The protein below binds the small molecule below.
Small molecule (SMILES): CC[C@H](C)[C@H](NC(=O)[C@H](CC(C)C)NC(=O)[C@H](CCC(N)=O)NC(=O)[C@H](Cc1ccc(O)cc1)NC(=O)[C@@H](NC(=O)[C@@H](N)CC(=O)O)[C@@H](C)CC)C(=O)N[C@H](C=O)CCSC

Binding-site contacts:
Ligand atom CD1 contacts residue ALA136 of chain 5.A at 3.6 Å (hydrophobic).
Ligand atom O contacts residue ASN106 of chain 5.A at 3.6 Å.
Ligand atom CE contacts residue GLU50 of chain 5.A at 3.2 Å.
Ligand atom CG contacts residue ILE103 of chain 5.A at 3.4 Å (hydrophobic).
Ligand atom CD1 contacts residue ARG132 of chain 5.A at 3.9 Å.
Ligand atom NE2 contacts residue LYS104 of chain 5.A at 3.0 Å (salt-bridge).
Ligand atom CD1 contacts residue ARG132 of chain 5.A at 3.3 Å.
Ligand atom CD2 contacts residue LEU139 of chain 5.A at 3.7 Å (hydrophobic).
Ligand atom CB contacts residue ARG132 of chain 5.A at 4.0 Å.
Ligand atom CG1 contacts residue ARG132 of chain 5.A at 3.8 Å.
Ligand atom O contacts residue ARG132 of chain 5.A at 3.7 Å.
Ligand atom CE contacts residue TYR53 of chain 5.A at 3.8 Å (hydrophobic).
Ligand atom CD2 contacts residue MET135 of chain 5.A at 4.0 Å (hydrophobic).
Ligand atom O contacts residue LYS104 of chain 5.A at 4.1 Å.
Ligand atom O contacts residue ARG132 of chain 5.A at 3.8 Å.
Ligand atom CD1 contacts residue LYS133 of chain 5.A at 3.6 Å.
Ligand atom CB contacts residue ILE103 of chain 5.A at 3.8 Å (hydrophobic).
Ligand atom C contacts residue SER153 of chain 5.A at 3.9 Å.
Ligand atom CD1 contacts residue MET135 of chain 5.A at 4.1 Å (hydrophobic).
Ligand atom CG contacts residue ARG132 of chain 5.A at 3.2 Å.
Ligand atom CE1 contacts residue LEU111 of chain 5.A at 3.9 Å (hydrophobic).
Ligand atom O contacts residue ARG151 of chain 5.A at 3.6 Å.
Ligand atom CB contacts residue ARG151 of chain 5.A at 3.5 Å.
Ligand atom CA contacts residue ASN106 of chain 5.A at 4.0 Å.
Ligand atom SD contacts residue ARG132 of chain 5.A at 3.8 Å.
Ligand atom O contacts residue SER153 of chain 5.A at 3.1 Å (h-bond).
Ligand atom CD1 contacts residue ILE103 of chain 5.A at 3.7 Å (hydrophobic).
Ligand atom CG2 contacts residue ARG151 of chain 5.A at 3.4 Å.
Ligand atom CD2 contacts residue ILE103 of chain 5.A at 3.5 Å (hydrophobic).
Ligand atom SD contacts residue MET135 of chain 5.A at 3.5 Å.
Ligand atom CD1 contacts residue LEU111 of chain 5.A at 3.5 Å (hydrophobic).
Ligand atom CE contacts residue PRO152 of chain 5.A at 3.6 Å (hydrophobic).
Ligand atom CB contacts residue LYS104 of chain 5.A at 3.9 Å.
Ligand atom CD1 contacts residue ALA136 of chain 5.A at 3.9 Å (hydrophobic).
Ligand atom C contacts residue ARG132 of chain 5.A at 4.0 Å.
Ligand atom O contacts residue ASN106 of chain 5.A at 3.9 Å.
Ligand atom CE contacts residue LEU46 of chain 5.A at 4.0 Å (hydrophobic).
Ligand atom CE2 contacts residue ILE103 of chain 5.A at 3.9 Å (hydrophobic).
Ligand atom SD contacts residue TYR53 of chain 5.A at 4.0 Å.
Ligand atom CD1 contacts residue ARG132 of chain 5.A at 3.4 Å.

Sequence of chain 5.A:
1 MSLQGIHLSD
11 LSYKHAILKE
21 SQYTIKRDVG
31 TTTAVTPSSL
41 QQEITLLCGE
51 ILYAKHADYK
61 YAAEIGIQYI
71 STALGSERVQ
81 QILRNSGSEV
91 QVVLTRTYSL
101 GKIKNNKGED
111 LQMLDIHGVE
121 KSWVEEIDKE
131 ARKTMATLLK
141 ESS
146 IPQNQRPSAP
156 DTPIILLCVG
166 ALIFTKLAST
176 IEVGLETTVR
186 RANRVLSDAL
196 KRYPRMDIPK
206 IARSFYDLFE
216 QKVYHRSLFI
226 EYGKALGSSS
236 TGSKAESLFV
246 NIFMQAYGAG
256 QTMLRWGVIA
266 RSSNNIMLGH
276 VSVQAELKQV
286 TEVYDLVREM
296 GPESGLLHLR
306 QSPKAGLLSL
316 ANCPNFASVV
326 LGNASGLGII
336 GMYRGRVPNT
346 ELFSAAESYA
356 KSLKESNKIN